Binding-site contacts:
Ligand atom C3 contacts residue PRO261 of chain 1.D at 4.1 Å (hydrophobic).
Ligand atom C contacts residue GLU194 of chain 1.D at 3.6 Å.
Ligand atom O1 contacts residue HIS406 of chain 1.C at 2.5 Å (h-bond).
Ligand atom F contacts residue VAL258 of chain 1.D at 4.0 Å.
Ligand atom O1 contacts residue PRO261 of chain 1.D at 4.1 Å.
Ligand atom C2 contacts residue THR196 of chain 1.D at 3.4 Å.
Ligand atom C contacts residue VAL193 of chain 1.D at 3.3 Å (hydrophobic).
Ligand atom C3 contacts residue TRP407 of chain 1.C at 3.9 Å (hydrophobic).
Ligand atom C6 contacts residue ARG156 of chain 1.D at 4.5 Å.
Ligand atom C3 contacts residue ASP197 of chain 1.D at 3.5 Å.
Ligand atom C4 contacts residue HIS406 of chain 1.C at 3.6 Å.
Ligand atom C5 contacts residue PRO261 of chain 1.D at 3.8 Å (hydrophobic).
Ligand atom O contacts residue TRP407 of chain 1.C at 4.5 Å.
Ligand atom S contacts residue HIS406 of chain 1.C at 3.7 Å.
Ligand atom C3 contacts residue THR196 of chain 1.D at 4.3 Å.
Ligand atom C2 contacts residue PRO261 of chain 1.D at 3.2 Å (hydrophobic).
Ligand atom C5 contacts residue HIS406 of chain 1.C at 4.0 Å.
Ligand atom C contacts residue PRO261 of chain 1.D at 3.4 Å (hydrophobic).
Ligand atom C1 contacts residue THR196 of chain 1.D at 3.8 Å.
Ligand atom C1 contacts residue ARG156 of chain 1.D at 4.5 Å.
Ligand atom C contacts residue HIS264 of chain 1.D at 4.0 Å.
Ligand atom C4 contacts residue PRO261 of chain 1.D at 4.3 Å (hydrophobic).
Ligand atom C contacts residue THR196 of chain 1.D at 3.6 Å.
Ligand atom F contacts residue TRP407 of chain 1.C at 3.2 Å.
Ligand atom C1 contacts residue PRO261 of chain 1.D at 3.4 Å (hydrophobic).
Ligand atom C2 contacts residue ASP197 of chain 1.D at 3.9 Å.
Ligand atom C6 contacts residue PRO261 of chain 1.D at 3.4 Å (hydrophobic).
Ligand atom C4 contacts residue ASP197 of chain 1.D at 3.9 Å.
Ligand atom C3 contacts residue HIS406 of chain 1.C at 4.3 Å.
Ligand atom F contacts residue ASP197 of chain 1.D at 3.3 Å.
Ligand atom C2 contacts residue HIS264 of chain 1.D at 4.0 Å.
Ligand atom C4 contacts residue TRP407 of chain 1.C at 3.7 Å (hydrophobic).

Sequence of chain 1.C:
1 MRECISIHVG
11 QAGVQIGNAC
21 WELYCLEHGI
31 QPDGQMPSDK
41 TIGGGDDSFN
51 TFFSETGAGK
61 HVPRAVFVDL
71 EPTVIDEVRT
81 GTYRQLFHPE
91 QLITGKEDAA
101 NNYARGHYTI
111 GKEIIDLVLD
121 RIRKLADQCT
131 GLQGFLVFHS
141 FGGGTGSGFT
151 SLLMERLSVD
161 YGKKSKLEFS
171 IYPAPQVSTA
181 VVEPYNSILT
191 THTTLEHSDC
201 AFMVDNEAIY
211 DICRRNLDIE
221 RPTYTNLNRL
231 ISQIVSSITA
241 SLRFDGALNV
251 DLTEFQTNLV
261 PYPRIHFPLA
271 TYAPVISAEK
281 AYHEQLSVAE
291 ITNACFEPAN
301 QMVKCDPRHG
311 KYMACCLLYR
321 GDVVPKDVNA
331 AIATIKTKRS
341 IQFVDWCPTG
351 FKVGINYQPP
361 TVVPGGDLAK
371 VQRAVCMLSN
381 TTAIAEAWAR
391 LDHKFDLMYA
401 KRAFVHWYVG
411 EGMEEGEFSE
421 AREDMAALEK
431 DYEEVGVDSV

A small-molecule ligand and the protein it binds are described below.
Small molecule (SMILES): Cc1cc(F)cc(S(N)(=O)=O)c1

Sequence of chain 1.D:
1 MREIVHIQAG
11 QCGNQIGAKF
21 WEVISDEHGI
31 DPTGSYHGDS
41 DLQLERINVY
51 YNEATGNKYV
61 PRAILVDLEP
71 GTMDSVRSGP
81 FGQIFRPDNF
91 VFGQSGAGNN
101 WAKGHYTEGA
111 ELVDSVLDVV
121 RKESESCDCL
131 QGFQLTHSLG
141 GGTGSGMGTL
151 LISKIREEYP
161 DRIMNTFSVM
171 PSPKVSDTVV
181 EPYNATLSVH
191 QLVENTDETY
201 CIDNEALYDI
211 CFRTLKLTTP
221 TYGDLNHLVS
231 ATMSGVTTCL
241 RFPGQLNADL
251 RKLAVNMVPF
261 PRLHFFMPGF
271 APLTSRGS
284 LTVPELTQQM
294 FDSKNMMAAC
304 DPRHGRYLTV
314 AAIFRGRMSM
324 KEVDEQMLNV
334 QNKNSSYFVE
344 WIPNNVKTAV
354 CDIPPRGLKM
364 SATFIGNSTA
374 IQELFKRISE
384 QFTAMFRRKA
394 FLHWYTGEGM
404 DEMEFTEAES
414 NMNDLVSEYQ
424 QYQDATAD